Sequence of chain 1.B:
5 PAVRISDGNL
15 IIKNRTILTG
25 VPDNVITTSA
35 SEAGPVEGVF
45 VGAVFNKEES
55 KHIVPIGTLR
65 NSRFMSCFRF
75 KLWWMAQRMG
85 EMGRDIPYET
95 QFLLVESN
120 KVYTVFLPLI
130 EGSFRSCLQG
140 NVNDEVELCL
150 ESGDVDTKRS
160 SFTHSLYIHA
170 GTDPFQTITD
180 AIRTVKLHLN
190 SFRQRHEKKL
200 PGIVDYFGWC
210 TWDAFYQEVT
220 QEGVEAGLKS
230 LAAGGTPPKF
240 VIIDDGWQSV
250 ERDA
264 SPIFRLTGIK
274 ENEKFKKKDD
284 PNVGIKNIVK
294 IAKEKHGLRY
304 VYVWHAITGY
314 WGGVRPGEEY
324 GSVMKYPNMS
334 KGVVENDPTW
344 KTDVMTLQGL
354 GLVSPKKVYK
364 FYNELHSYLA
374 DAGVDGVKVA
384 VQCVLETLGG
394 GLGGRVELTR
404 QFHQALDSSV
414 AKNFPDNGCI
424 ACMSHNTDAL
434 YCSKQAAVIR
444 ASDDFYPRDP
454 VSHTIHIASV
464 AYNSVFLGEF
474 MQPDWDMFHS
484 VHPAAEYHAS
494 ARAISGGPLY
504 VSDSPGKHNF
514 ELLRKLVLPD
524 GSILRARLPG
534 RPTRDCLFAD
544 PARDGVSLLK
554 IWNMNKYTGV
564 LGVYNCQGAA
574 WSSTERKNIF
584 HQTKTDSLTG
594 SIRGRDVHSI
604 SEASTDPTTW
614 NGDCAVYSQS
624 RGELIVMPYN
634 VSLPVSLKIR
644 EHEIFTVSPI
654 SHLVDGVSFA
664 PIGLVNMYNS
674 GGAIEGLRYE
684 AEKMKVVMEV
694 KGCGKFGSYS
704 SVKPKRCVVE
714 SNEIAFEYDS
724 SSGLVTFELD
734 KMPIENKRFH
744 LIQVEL

A protein and the small-molecule ligand that binds it are described below.
Small molecule (SMILES): OC[C@H]1O[C@@H](O)[C@H](O)[C@@H](O)[C@H]1O

Binding-site contacts:
Ligand atom C6 contacts residue ASP244 of chain 1.B at 3.8 Å.
Ligand atom O3 contacts residue MET480 of chain 1.B at 3.5 Å.
Ligand atom O1 contacts residue MET426 of chain 1.B at 3.8 Å.
Ligand atom C3 contacts residue ASP447 of chain 1.B at 3.5 Å.
Ligand atom O1 contacts residue TRP314 of chain 1.B at 4.2 Å.
Ligand atom O3 contacts residue ASP447 of chain 1.B at 4.1 Å.
Ligand atom O2 contacts residue MET426 of chain 1.B at 4.2 Å.
Ligand atom O5 contacts residue TRP307 of chain 1.B at 4.1 Å.
Ligand atom C3 contacts residue LYS381 of chain 1.B at 3.6 Å.
Ligand atom C6 contacts residue ASP243 of chain 1.B at 3.6 Å.
Ligand atom O2 contacts residue ASP447 of chain 1.B at 3.0 Å (salt-bridge).
Ligand atom C5 contacts residue TRP307 of chain 1.B at 3.4 Å (hydrophobic).
Ligand atom C6 contacts residue TRP211 of chain 1.B at 3.2 Å (hydrophobic).
Ligand atom O5 contacts residue TRP314 of chain 1.B at 3.5 Å.
Ligand atom C2 contacts residue ASP447 of chain 1.B at 2.9 Å.
Ligand atom C6 contacts residue TRP307 of chain 1.B at 4.1 Å (hydrophobic).
Ligand atom C3 contacts residue ARG443 of chain 1.B at 4.2 Å.
Ligand atom O6 contacts residue ASP244 of chain 1.B at 2.8 Å (salt-bridge).
Ligand atom O6 contacts residue TRP211 of chain 1.B at 3.5 Å.
Ligand atom O1 contacts residue FRU2 of chain 1.C at 4.0 Å.
Ligand atom O4 contacts residue TRP211 of chain 1.B at 4.2 Å.
Ligand atom C4 contacts residue TRP307 of chain 1.B at 3.4 Å (hydrophobic).
Ligand atom O4 contacts residue TRP307 of chain 1.B at 3.2 Å (h-bond).
Ligand atom C2 contacts residue ARG443 of chain 1.B at 4.1 Å.
Ligand atom C1 contacts residue ASP447 of chain 1.B at 3.0 Å.
Ligand atom O6 contacts residue TRP314 of chain 1.B at 3.4 Å.
Ligand atom O3 contacts residue TRP211 of chain 1.B at 4.2 Å.
Ligand atom O6 contacts residue TRP307 of chain 1.B at 4.0 Å.
Ligand atom O2 contacts residue ARG443 of chain 1.B at 3.3 Å (salt-bridge).
Ligand atom O5 contacts residue MET426 of chain 1.B at 4.2 Å.
Ligand atom C4 contacts residue ASP243 of chain 1.B at 3.5 Å.
Ligand atom C3 contacts residue TRP211 of chain 1.B at 4.0 Å (hydrophobic).
Ligand atom O4 contacts residue LYS381 of chain 1.B at 2.8 Å (salt-bridge).
Ligand atom O2 contacts residue CYS425 of chain 1.B at 3.0 Å (h-bond).
Ligand atom O4 contacts residue ASP243 of chain 1.B at 2.3 Å (salt-bridge).
Ligand atom O3 contacts residue LYS381 of chain 1.B at 2.7 Å (salt-bridge).
Ligand atom C4 contacts residue LYS381 of chain 1.B at 3.4 Å.
Ligand atom O1 contacts residue ASP447 of chain 1.B at 3.0 Å (salt-bridge).
Ligand atom C5 contacts residue ASP243 of chain 1.B at 3.9 Å.
Ligand atom O3 contacts residue ARG443 of chain 1.B at 3.2 Å (salt-bridge).